Sequence of chain 2.B:
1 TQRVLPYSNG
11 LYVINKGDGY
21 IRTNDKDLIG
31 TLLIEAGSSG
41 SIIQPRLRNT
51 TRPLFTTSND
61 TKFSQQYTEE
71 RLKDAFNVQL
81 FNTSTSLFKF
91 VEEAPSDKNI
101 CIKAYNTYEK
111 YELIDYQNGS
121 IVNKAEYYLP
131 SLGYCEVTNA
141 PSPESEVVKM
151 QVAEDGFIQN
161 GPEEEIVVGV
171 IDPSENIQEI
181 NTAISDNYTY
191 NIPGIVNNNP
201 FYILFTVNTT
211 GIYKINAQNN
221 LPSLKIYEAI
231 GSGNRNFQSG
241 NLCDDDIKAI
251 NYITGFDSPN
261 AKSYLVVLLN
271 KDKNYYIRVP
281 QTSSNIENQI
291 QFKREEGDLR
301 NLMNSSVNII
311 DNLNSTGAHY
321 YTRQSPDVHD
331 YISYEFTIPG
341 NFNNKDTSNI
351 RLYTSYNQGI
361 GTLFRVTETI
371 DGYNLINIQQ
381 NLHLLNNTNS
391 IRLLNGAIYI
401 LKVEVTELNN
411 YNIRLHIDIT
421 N

Binding-site contacts:
Ligand atom O8 contacts residue THR322 of chain 2.B at 4.4 Å.
Ligand atom C1 contacts residue TYR321 of chain 2.B at 4.3 Å (hydrophobic).
Ligand atom C9 contacts residue ASN312 of chain 2.B at 4.2 Å.
Ligand atom O1B contacts residue TYR320 of chain 2.B at 3.2 Å.
Ligand atom O1B contacts residue THR322 of chain 2.B at 2.7 Å (h-bond).
Ligand atom O1A contacts residue ARG323 of chain 2.B at 3.9 Å.
Ligand atom C10 contacts residue TYR320 of chain 2.B at 4.0 Å (hydrophobic).
Ligand atom O4 contacts residue TYR320 of chain 2.B at 3.4 Å.
Ligand atom C6 contacts residue TYR320 of chain 2.B at 3.7 Å (hydrophobic).
Ligand atom C1 contacts residue THR322 of chain 2.B at 3.5 Å.
Ligand atom O10 contacts residue ASN312 of chain 2.B at 3.3 Å (h-bond).
Ligand atom O1A contacts residue TYR320 of chain 2.B at 4.2 Å.
Ligand atom C7 contacts residue TYR321 of chain 2.B at 3.9 Å (hydrophobic).
Ligand atom C5 contacts residue TYR320 of chain 2.B at 3.5 Å (hydrophobic).
Ligand atom C3 contacts residue TYR320 of chain 2.B at 3.8 Å (hydrophobic).
Ligand atom C9 contacts residue ARG323 of chain 2.B at 3.4 Å.
Ligand atom C11 contacts residue HIS319 of chain 2.B at 4.0 Å.
Ligand atom O9 contacts residue ALA261 of chain 2.B at 4.4 Å.
Ligand atom O8 contacts residue TYR321 of chain 2.B at 4.0 Å.
Ligand atom O9 contacts residue ARG323 of chain 2.B at 3.0 Å (salt-bridge).
Ligand atom N5 contacts residue ASN312 of chain 2.B at 4.1 Å.
Ligand atom C1 contacts residue TYR320 of chain 2.B at 4.2 Å (hydrophobic).
Ligand atom C11 contacts residue TYR321 of chain 2.B at 3.4 Å (hydrophobic).
Ligand atom C9 contacts residue TYR321 of chain 2.B at 4.2 Å (hydrophobic).
Ligand atom O1B contacts residue TYR321 of chain 2.B at 4.4 Å.
Ligand atom N5 contacts residue TYR321 of chain 2.B at 4.0 Å.
Ligand atom N5 contacts residue TYR320 of chain 2.B at 2.9 Å (h-bond).
Ligand atom C6 contacts residue TYR321 of chain 2.B at 4.3 Å (hydrophobic).
Ligand atom O1A contacts residue THR322 of chain 2.B at 2.8 Å (h-bond).
Ligand atom O7 contacts residue ASN312 of chain 2.B at 3.1 Å (h-bond).
Ligand atom C7 contacts residue ASN312 of chain 2.B at 3.6 Å.
Ligand atom C4 contacts residue TYR320 of chain 2.B at 3.4 Å (hydrophobic).
Ligand atom C11 contacts residue ASN312 of chain 2.B at 3.2 Å.
Ligand atom C10 contacts residue ASN312 of chain 2.B at 3.5 Å.
Ligand atom C10 contacts residue TYR321 of chain 2.B at 4.2 Å (hydrophobic).
Ligand atom O8 contacts residue ARG323 of chain 2.B at 2.7 Å (salt-bridge).
Ligand atom C8 contacts residue ARG323 of chain 2.B at 3.9 Å.
Ligand atom O1A contacts residue TYR321 of chain 2.B at 3.6 Å.
Ligand atom C8 contacts residue TYR321 of chain 2.B at 4.2 Å (hydrophobic).
Ligand atom C11 contacts residue TYR320 of chain 2.B at 4.1 Å (hydrophobic).

The small molecule below binds the protein below.
Small molecule (SMILES): CC(=O)N[C@H]1[C@H]([C@H](O)[C@H](O)CO)O[C@@](OC[C@H]2OC[C@H](O)[C@@H](O)[C@H]2O)(C(=O)O)C[C@@H]1O